The protein below binds the small molecule below.
Small molecule (SMILES): CC(=O)N[C@H]1[C@H](O[C@H]2[C@H](O)[C@@H](NC(C)=O)CO[C@@H]2CO)O[C@H](CO)[C@@H](O)[C@@H]1O

Binding-site contacts:
Ligand atom N2 contacts residue ASN225 of chain 1.C at 2.8 Å (h-bond).
Ligand atom C2 contacts residue ARG224 of chain 1.C at 3.7 Å.
Ligand atom N2 contacts residue VAL24 of chain 1.C at 3.3 Å.
Ligand atom C5 contacts residue ASN225 of chain 1.C at 3.7 Å.
Ligand atom C8 contacts residue VAL24 of chain 1.C at 3.9 Å (hydrophobic).
Ligand atom C5 contacts residue ARG224 of chain 1.C at 4.1 Å.
Ligand atom C1 contacts residue ASN225 of chain 1.C at 1.4 Å.
Ligand atom C7 contacts residue VAL24 of chain 1.C at 3.9 Å (hydrophobic).
Ligand atom C4 contacts residue ASN225 of chain 1.C at 4.3 Å.
Ligand atom C7 contacts residue ASN225 of chain 1.C at 3.3 Å.
Ligand atom C2 contacts residue ARG184 of chain 1.C at 4.0 Å.
Ligand atom C3 contacts residue ARG184 of chain 1.C at 3.7 Å.
Ligand atom C3 contacts residue VAL24 of chain 1.C at 3.8 Å (hydrophobic).
Ligand atom O4 contacts residue ARG184 of chain 1.C at 4.1 Å.
Ligand atom C3 contacts residue ASN225 of chain 1.C at 3.8 Å.
Ligand atom O5 contacts residue ASN225 of chain 1.C at 2.4 Å (h-bond).
Ligand atom C6 contacts residue ARG184 of chain 1.C at 4.1 Å.
Ligand atom C4 contacts residue ARG184 of chain 1.C at 4.1 Å.
Ligand atom C4 contacts residue ARG224 of chain 1.C at 4.3 Å.
Ligand atom C8 contacts residue ASN225 of chain 1.C at 4.3 Å.
Ligand atom C2 contacts residue VAL24 of chain 1.C at 4.1 Å (hydrophobic).
Ligand atom O7 contacts residue ASN225 of chain 1.C at 3.4 Å (h-bond).
Ligand atom C6 contacts residue ASN229 of chain 1.C at 4.3 Å.
Ligand atom C1 contacts residue ARG224 of chain 1.C at 3.6 Å.
Ligand atom C5 contacts residue ARG184 of chain 1.C at 3.3 Å.
Ligand atom C5 contacts residue PRO26 of chain 1.C at 3.9 Å (hydrophobic).
Ligand atom C5 contacts residue LEU228 of chain 1.C at 4.4 Å (hydrophobic).
Ligand atom O5 contacts residue ARG184 of chain 1.C at 3.4 Å (salt-bridge).
Ligand atom O3 contacts residue VAL24 of chain 1.C at 4.0 Å.
Ligand atom O6 contacts residue PRO26 of chain 1.C at 3.6 Å.
Ligand atom C6 contacts residue ARG224 of chain 1.C at 4.2 Å.
Ligand atom O6 contacts residue ARG224 of chain 1.C at 3.5 Å (salt-bridge).
Ligand atom C1 contacts residue ARG184 of chain 1.C at 3.4 Å.
Ligand atom O5 contacts residue PRO26 of chain 1.C at 4.4 Å.
Ligand atom C2 contacts residue ASN225 of chain 1.C at 2.5 Å.
Ligand atom O5 contacts residue ARG224 of chain 1.C at 3.3 Å (salt-bridge).
Ligand atom C6 contacts residue LEU228 of chain 1.C at 4.0 Å (hydrophobic).
Ligand atom N2 contacts residue ARG184 of chain 1.C at 4.2 Å.
Ligand atom O7 contacts residue ARG224 of chain 1.C at 3.7 Å.
Ligand atom C6 contacts residue PRO26 of chain 1.C at 3.7 Å (hydrophobic).

Sequence of chain 1.C:
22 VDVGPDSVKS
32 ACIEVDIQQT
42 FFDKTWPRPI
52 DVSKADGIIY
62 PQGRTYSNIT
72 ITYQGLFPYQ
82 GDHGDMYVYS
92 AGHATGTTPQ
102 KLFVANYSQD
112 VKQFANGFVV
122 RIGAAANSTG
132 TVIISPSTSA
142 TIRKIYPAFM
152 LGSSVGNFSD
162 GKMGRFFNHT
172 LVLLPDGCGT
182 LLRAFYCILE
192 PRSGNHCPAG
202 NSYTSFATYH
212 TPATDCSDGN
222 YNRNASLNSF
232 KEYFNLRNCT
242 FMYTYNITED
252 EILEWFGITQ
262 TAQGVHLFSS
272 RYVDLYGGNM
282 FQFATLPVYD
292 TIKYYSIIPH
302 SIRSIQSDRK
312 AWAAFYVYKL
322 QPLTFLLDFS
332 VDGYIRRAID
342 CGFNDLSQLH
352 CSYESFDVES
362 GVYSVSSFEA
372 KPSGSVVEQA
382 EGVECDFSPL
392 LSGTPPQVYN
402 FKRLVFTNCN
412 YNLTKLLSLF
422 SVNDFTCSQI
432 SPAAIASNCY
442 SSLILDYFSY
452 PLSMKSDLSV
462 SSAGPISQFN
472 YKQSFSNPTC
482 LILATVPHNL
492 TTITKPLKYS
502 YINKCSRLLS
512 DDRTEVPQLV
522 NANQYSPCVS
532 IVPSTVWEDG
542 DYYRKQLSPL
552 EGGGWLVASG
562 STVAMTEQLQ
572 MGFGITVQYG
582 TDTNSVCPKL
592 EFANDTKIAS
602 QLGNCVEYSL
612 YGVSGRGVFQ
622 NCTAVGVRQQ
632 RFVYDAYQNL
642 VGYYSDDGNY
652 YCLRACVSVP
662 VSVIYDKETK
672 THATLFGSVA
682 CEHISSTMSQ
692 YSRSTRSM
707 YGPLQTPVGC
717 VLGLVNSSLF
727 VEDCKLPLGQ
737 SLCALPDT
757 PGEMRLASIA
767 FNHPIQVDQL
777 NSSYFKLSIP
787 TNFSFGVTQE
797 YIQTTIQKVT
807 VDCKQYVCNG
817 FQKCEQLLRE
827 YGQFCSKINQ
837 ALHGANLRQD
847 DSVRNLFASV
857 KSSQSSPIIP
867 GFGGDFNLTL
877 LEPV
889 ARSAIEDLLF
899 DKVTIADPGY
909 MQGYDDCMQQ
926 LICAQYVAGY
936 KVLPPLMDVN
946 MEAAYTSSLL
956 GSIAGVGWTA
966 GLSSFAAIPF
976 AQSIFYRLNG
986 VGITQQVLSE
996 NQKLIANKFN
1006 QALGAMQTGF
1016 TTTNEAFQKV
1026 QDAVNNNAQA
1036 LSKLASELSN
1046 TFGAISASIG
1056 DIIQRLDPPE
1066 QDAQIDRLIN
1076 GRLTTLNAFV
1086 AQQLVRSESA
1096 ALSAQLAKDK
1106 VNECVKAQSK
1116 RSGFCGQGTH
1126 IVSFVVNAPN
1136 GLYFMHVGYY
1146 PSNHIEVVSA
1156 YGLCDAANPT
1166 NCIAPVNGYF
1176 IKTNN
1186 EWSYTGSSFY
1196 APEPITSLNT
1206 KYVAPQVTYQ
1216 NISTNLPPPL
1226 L